The small molecule below binds the protein below.
Small molecule (SMILES): CC(=O)N[C@H]1[C@H](O[C@H]2[C@H](O)[C@@H](NC(C)=O)CO[C@@H]2CO[C@@H]2O[C@@H](C)[C@@H](O)[C@@H](O)[C@@H]2O)O[C@H](CO)[C@@H](O)[C@@H]1O

Binding-site contacts:
Ligand atom C7 contacts residue ASN241 of chain 1.B at 3.9 Å.
Ligand atom O5 contacts residue ASN241 of chain 1.B at 3.5 Å (h-bond).
Ligand atom C3 contacts residue ASN241 of chain 1.B at 3.8 Å.
Ligand atom C4 contacts residue ASN241 of chain 1.B at 3.6 Å.
Ligand atom N2 contacts residue ASN241 of chain 1.B at 3.1 Å (h-bond).
Ligand atom C7 contacts residue ASN170 of chain 1.B at 3.5 Å.
Ligand atom C8 contacts residue ASN241 of chain 1.B at 3.8 Å.
Ligand atom C6 contacts residue ASN241 of chain 1.B at 3.7 Å.
Ligand atom C3 contacts residue ASN170 of chain 1.B at 3.8 Å.
Ligand atom O4 contacts residue ASN241 of chain 1.B at 3.7 Å.
Ligand atom N2 contacts residue ASN170 of chain 1.B at 2.9 Å (h-bond).
Ligand atom O7 contacts residue ASN170 of chain 1.B at 3.7 Å.
Ligand atom O5 contacts residue THR172 of chain 1.B at 4.3 Å.
Ligand atom C5 contacts residue ASN170 of chain 1.B at 3.6 Å.
Ligand atom O7 contacts residue ASN241 of chain 1.B at 4.1 Å.
Ligand atom C1 contacts residue ASN241 of chain 1.B at 3.8 Å.
Ligand atom O7 contacts residue ALA243 of chain 1.B at 4.5 Å.
Ligand atom C4 contacts residue ASN170 of chain 1.B at 4.1 Å.
Ligand atom C5 contacts residue ASN241 of chain 1.B at 2.9 Å.
Ligand atom O5 contacts residue ASN170 of chain 1.B at 2.2 Å (h-bond).
Ligand atom C8 contacts residue ALA243 of chain 1.B at 3.8 Å (hydrophobic).
Ligand atom C2 contacts residue ASN241 of chain 1.B at 3.9 Å.
Ligand atom C2 contacts residue ASN170 of chain 1.B at 2.4 Å.
Ligand atom C8 contacts residue ASP242 of chain 1.B at 4.2 Å.
Ligand atom C1 contacts residue ASN170 of chain 1.B at 1.4 Å.
Ligand atom C7 contacts residue ALA243 of chain 1.B at 4.2 Å (hydrophobic).
Ligand atom C8 contacts residue SER222 of chain 1.C at 4.3 Å.

Sequence of chain 1.B:
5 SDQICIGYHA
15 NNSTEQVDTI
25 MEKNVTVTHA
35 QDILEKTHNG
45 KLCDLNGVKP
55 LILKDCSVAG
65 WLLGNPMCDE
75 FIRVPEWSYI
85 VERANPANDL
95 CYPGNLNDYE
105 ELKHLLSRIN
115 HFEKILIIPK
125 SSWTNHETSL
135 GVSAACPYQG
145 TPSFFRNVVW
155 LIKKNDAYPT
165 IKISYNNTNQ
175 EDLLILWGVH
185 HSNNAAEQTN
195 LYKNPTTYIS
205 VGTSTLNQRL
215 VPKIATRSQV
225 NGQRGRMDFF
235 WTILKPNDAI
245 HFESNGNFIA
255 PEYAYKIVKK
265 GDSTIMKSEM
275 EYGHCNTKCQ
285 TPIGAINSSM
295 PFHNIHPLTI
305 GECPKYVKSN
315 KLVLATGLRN

Sequence of chain 1.C:
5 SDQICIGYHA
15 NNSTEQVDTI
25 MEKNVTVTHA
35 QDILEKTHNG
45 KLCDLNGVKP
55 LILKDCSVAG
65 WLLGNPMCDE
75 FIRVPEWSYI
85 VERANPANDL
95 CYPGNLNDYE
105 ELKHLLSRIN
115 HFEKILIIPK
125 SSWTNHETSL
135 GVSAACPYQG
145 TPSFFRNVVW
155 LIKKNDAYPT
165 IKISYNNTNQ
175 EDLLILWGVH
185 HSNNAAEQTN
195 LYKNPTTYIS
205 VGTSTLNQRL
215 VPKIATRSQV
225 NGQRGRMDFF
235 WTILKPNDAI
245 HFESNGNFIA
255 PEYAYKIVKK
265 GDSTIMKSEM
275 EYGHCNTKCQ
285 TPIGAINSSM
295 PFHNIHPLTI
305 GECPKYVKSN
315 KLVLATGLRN